Sequence of chain 1.B:
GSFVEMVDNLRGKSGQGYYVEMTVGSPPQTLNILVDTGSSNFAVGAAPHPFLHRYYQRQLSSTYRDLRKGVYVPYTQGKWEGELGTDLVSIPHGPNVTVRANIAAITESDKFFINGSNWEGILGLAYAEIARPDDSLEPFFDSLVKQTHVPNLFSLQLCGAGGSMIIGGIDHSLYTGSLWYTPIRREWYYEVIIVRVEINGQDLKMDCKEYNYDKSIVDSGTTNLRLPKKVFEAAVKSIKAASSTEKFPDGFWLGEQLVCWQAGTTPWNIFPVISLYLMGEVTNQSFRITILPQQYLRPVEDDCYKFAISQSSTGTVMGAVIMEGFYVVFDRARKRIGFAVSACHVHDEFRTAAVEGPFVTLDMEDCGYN

Binding-site contacts:
Ligand atom N5 contacts residue GLU238 of chain 1.B at 3.8 Å.
Ligand atom C10 contacts residue LYS258 of chain 1.B at 4.4 Å.
Ligand atom C8 contacts residue TYR241 of chain 1.B at 3.4 Å (hydrophobic).
Ligand atom C6 contacts residue GLU238 of chain 1.B at 4.0 Å.
Ligand atom C9 contacts residue GLU238 of chain 1.B at 4.0 Å.
Ligand atom N7 contacts residue TYR241 of chain 1.B at 3.6 Å.
Ligand atom N5 contacts residue LYS237 of chain 1.B at 4.0 Å.
Ligand atom O11 contacts residue ASP235 of chain 1.B at 3.9 Å.
Ligand atom N7 contacts residue LYS237 of chain 1.B at 3.5 Å (salt-bridge).
Ligand atom N7 contacts residue TYR403 of chain 1.B at 3.1 Å.
Ligand atom C8 contacts residue GLU238 of chain 1.B at 3.7 Å.
Ligand atom C10 contacts residue TYR241 of chain 1.B at 4.4 Å (hydrophobic).
Ligand atom C3 contacts residue GLU238 of chain 1.B at 3.3 Å.
Ligand atom N4 contacts residue GLU238 of chain 1.B at 3.4 Å (salt-bridge).
Ligand atom C1 contacts residue GLU238 of chain 1.B at 3.0 Å.
Ligand atom O11 contacts residue GLU238 of chain 1.B at 3.8 Å.
Ligand atom C6 contacts residue TYR403 of chain 1.B at 4.0 Å (hydrophobic).
Ligand atom C2 contacts residue GLU238 of chain 1.B at 3.3 Å.
Ligand atom C6 contacts residue LYS237 of chain 1.B at 4.2 Å.
Ligand atom C6 contacts residue TYR241 of chain 1.B at 4.0 Å (hydrophobic).
Ligand atom C2 contacts residue TYR241 of chain 1.B at 4.1 Å (hydrophobic).
Ligand atom C3 contacts residue ASP235 of chain 1.B at 4.5 Å.
Ligand atom N4 contacts residue TYR241 of chain 1.B at 3.4 Å.
Ligand atom N7 contacts residue GLU238 of chain 1.B at 4.3 Å.
Ligand atom N5 contacts residue ASP235 of chain 1.B at 4.3 Å.

This protein binds this small molecule.
Small molecule (SMILES): CCCc1cc(=O)[nH]c(N)n1